Sequence of chain 1.A:
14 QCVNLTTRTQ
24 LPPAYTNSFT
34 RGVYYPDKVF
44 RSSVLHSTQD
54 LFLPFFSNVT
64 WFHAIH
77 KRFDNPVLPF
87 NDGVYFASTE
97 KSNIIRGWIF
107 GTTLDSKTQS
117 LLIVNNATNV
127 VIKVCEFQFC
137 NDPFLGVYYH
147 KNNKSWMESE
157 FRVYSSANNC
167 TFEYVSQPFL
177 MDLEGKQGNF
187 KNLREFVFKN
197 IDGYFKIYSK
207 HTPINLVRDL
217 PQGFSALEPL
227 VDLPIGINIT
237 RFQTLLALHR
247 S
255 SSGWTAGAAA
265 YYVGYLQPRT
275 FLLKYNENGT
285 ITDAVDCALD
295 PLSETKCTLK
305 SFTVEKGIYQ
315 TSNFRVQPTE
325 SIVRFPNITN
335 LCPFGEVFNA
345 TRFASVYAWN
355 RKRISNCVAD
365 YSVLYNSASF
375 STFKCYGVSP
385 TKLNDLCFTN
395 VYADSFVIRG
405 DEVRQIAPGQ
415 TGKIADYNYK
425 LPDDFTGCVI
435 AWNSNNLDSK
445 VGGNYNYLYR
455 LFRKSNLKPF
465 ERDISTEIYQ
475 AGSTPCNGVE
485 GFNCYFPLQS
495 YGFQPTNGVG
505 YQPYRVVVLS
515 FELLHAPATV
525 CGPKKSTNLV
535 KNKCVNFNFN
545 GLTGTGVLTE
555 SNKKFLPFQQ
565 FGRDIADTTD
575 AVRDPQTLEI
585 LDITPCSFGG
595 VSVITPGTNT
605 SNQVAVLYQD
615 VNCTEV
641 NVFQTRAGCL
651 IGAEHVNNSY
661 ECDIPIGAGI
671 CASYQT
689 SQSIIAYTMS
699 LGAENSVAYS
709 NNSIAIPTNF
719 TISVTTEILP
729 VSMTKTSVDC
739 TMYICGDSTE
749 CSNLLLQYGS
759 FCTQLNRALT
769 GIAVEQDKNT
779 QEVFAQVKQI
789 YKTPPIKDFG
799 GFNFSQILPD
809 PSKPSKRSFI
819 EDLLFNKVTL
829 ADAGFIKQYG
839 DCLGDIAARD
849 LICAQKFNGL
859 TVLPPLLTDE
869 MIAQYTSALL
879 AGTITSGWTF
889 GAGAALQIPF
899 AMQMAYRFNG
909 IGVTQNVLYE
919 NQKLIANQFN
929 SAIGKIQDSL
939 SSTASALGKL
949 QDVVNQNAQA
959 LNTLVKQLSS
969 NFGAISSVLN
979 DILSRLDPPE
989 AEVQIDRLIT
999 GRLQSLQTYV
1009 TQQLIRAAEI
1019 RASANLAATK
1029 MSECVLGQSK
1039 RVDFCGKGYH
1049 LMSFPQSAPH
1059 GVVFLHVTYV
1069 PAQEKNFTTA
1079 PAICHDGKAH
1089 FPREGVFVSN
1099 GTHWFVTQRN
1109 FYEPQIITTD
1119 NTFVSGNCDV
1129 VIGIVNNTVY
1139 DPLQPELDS

Sequence of chain 1.C:
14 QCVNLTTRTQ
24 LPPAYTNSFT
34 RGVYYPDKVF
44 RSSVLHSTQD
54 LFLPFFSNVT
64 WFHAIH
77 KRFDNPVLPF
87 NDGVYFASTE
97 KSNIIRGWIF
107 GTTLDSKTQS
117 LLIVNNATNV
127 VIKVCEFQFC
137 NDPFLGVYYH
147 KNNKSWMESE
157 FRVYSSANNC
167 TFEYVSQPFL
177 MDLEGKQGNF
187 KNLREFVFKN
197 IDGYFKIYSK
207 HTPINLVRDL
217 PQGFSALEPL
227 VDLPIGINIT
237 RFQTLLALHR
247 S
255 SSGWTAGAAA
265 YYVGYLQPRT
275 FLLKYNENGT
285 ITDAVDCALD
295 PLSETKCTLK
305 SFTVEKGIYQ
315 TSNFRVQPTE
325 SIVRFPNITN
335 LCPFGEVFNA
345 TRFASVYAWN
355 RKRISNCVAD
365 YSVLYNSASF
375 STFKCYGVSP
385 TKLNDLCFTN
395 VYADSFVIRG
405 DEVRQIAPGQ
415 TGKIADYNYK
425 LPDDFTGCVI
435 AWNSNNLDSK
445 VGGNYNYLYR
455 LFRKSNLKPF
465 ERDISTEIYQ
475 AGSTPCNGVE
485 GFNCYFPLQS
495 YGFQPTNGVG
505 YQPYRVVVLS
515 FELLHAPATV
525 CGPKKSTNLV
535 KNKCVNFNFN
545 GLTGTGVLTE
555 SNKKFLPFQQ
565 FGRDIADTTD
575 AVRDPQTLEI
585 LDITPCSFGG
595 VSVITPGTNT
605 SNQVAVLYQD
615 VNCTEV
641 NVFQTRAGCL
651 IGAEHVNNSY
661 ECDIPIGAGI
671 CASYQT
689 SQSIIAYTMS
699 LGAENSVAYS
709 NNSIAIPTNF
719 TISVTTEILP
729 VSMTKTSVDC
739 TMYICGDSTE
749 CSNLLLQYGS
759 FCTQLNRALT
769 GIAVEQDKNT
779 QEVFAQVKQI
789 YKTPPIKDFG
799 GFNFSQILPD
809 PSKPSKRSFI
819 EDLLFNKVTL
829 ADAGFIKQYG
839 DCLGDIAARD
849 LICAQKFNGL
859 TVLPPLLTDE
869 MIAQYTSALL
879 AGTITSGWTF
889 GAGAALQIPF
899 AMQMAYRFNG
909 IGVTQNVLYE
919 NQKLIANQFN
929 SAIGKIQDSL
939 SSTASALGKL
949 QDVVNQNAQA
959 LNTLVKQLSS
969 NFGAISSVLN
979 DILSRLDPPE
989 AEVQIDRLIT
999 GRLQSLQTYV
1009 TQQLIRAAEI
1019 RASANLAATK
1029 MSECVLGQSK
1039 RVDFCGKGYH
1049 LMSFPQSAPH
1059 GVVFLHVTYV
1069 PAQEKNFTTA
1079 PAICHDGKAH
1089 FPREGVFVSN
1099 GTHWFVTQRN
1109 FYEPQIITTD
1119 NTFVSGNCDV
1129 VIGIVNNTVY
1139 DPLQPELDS

A protein and the small-molecule ligand that binds it are described below.
Small molecule (SMILES): CC(=O)N[C@@H]1[C@@H](O)[C@H](O)[C@@H](CO)O[C@H]1O

Binding-site contacts:
Ligand atom C4 contacts residue ASN709 of chain 1.C at 4.2 Å.
Ligand atom O5 contacts residue ASN710 of chain 1.C at 3.9 Å.
Ligand atom C2 contacts residue ASP796 of chain 1.A at 3.9 Å.
Ligand atom C7 contacts residue ASN709 of chain 1.C at 3.2 Å.
Ligand atom O5 contacts residue ASN709 of chain 1.C at 2.4 Å (h-bond).
Ligand atom C6 contacts residue ASN710 of chain 1.C at 3.3 Å.
Ligand atom O6 contacts residue ASN710 of chain 1.C at 2.6 Å (h-bond).
Ligand atom N2 contacts residue ASP796 of chain 1.A at 3.7 Å.
Ligand atom C3 contacts residue ASN709 of chain 1.C at 3.8 Å.
Ligand atom C1 contacts residue ASN709 of chain 1.C at 1.4 Å.
Ligand atom O7 contacts residue ASN709 of chain 1.C at 2.9 Å (h-bond).
Ligand atom C2 contacts residue ASN709 of chain 1.C at 2.5 Å.
Ligand atom N2 contacts residue ASN709 of chain 1.C at 2.9 Å (h-bond).
Ligand atom C1 contacts residue ASP796 of chain 1.A at 4.4 Å.
Ligand atom C5 contacts residue ASN709 of chain 1.C at 3.7 Å.
Ligand atom C5 contacts residue ASN710 of chain 1.C at 4.2 Å.